Sequence of chain 1.A:
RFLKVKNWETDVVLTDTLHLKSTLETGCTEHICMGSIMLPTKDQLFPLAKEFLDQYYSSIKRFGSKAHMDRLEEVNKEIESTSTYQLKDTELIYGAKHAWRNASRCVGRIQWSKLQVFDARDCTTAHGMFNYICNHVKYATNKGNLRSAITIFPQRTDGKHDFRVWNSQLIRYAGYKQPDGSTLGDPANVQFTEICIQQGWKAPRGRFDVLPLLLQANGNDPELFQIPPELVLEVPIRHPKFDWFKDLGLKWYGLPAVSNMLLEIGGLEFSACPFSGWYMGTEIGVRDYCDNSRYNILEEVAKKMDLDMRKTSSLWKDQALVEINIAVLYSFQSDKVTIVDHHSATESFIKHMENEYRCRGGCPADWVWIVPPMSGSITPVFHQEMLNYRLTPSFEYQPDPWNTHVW

Sequence of chain 1.B:
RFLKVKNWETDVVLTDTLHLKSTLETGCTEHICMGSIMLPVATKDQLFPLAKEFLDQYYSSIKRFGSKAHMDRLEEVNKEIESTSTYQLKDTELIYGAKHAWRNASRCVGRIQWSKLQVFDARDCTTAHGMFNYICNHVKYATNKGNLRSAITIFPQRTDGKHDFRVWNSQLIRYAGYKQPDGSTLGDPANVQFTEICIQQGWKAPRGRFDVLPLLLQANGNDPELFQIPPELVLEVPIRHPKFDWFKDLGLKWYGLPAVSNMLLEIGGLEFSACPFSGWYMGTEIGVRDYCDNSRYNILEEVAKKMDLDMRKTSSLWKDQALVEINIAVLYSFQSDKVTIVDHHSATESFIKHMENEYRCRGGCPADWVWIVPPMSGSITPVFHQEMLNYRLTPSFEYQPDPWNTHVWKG

Binding-site contacts:
Ligand atom N61 contacts residue TYR292 of chain 1.A at 3.7 Å.
Ligand atom N61 contacts residue TRP291 of chain 1.A at 2.7 Å (h-bond).
Ligand atom C71 contacts residue HEM1 of chain 1.C at 3.7 Å.
Ligand atom C3 contacts residue TYR410 of chain 1.A at 3.1 Å (hydrophobic).
Ligand atom C1 contacts residue HEM1 of chain 1.C at 3.8 Å.
Ligand atom N11 contacts residue GLU296 of chain 1.A at 2.5 Å (salt-bridge).
Ligand atom C2 contacts residue HEM1 of chain 1.C at 3.5 Å.
Ligand atom C3' contacts residue GLN182 of chain 1.A at 3.8 Å.
Ligand atom C3' contacts residue HEM1 of chain 1.C at 3.5 Å.
Ligand atom C3 contacts residue HEM1 of chain 1.C at 3.4 Å.
Ligand atom N61 contacts residue GLU296 of chain 1.A at 2.8 Å (salt-bridge).
Ligand atom N2 contacts residue HEM1 of chain 1.C at 2.9 Å (h-bond).
Ligand atom C21 contacts residue GLU296 of chain 1.A at 3.4 Å.
Ligand atom C61 contacts residue HEM1 of chain 1.C at 3.7 Å.
Ligand atom C81 contacts residue PHE288 of chain 1.A at 3.6 Å (hydrophobic).
Ligand atom C15 contacts residue TRP10 of chain 1.B at 3.6 Å (hydrophobic).
Ligand atom C31 contacts residue VAL271 of chain 1.A at 3.6 Å (hydrophobic).
Ligand atom C2' contacts residue HEM1 of chain 1.C at 3.2 Å.
Ligand atom N2 contacts residue TYR410 of chain 1.A at 3.5 Å (h-bond).
Ligand atom C4 contacts residue TYR410 of chain 1.A at 3.6 Å (hydrophobic).
Ligand atom C71 contacts residue GLU296 of chain 1.A at 3.4 Å.
Ligand atom C5' contacts residue GLU296 of chain 1.A at 3.3 Å.
Ligand atom C81 contacts residue HEM1 of chain 1.C at 3.5 Å.
Ligand atom C4 contacts residue TRP382 of chain 1.A at 3.8 Å (hydrophobic).
Ligand atom C81 contacts residue GLY290 of chain 1.A at 3.8 Å.
Ligand atom C1 contacts residue VAL271 of chain 1.A at 3.7 Å (hydrophobic).
Ligand atom N61 contacts residue HEM1 of chain 1.C at 3.5 Å.
Ligand atom C61 contacts residue PRO269 of chain 1.A at 3.8 Å (hydrophobic).
Ligand atom C11 contacts residue MET40 of chain 1.A at 3.6 Å (hydrophobic).
Ligand atom C12 contacts residue TYR410 of chain 1.A at 3.5 Å (hydrophobic).
Ligand atom C12 contacts residue MET40 of chain 1.A at 3.5 Å (hydrophobic).
Ligand atom N1' contacts residue GLU296 of chain 1.A at 3.0 Å (salt-bridge).
Ligand atom N1 contacts residue HEM1 of chain 1.C at 2.9 Å (h-bond).
Ligand atom F13 contacts residue MET40 of chain 1.A at 3.6 Å.
Ligand atom N61 contacts residue PRO269 of chain 1.A at 3.8 Å.
Ligand atom C14 contacts residue TRP10 of chain 1.B at 3.5 Å (hydrophobic).
Ligand atom C61 contacts residue TRP291 of chain 1.A at 3.8 Å (hydrophobic).
Ligand atom C61 contacts residue GLU296 of chain 1.A at 3.5 Å.
Ligand atom F13 contacts residue LEU41 of chain 1.A at 2.9 Å.
Ligand atom C51 contacts residue HEM1 of chain 1.C at 3.4 Å.

This small molecule binds to this protein.
Small molecule (SMILES): Cc1cc(N)nc(C[C@H]2CNC[C@H]2NCCNCCc2cccc(F)c2)c1